Binding-site contacts:
Ligand atom C2 contacts residue ASN142 of chain 1.A at 2.4 Å.
Ligand atom C1 contacts residue ASN142 of chain 1.A at 1.4 Å.
Ligand atom C7 contacts residue ASN141 of chain 1.A at 4.1 Å.
Ligand atom O5 contacts residue ASN142 of chain 1.A at 2.4 Å (h-bond).
Ligand atom C3 contacts residue ASN142 of chain 1.A at 3.7 Å.
Ligand atom C8 contacts residue ASN141 of chain 1.A at 3.5 Å.
Ligand atom C8 contacts residue ASN142 of chain 1.A at 4.2 Å.
Ligand atom C5 contacts residue ASN142 of chain 1.A at 3.7 Å.
Ligand atom O7 contacts residue ASN142 of chain 1.A at 4.0 Å.
Ligand atom N2 contacts residue ASN142 of chain 1.A at 2.9 Å (h-bond).
Ligand atom C4 contacts residue ASN142 of chain 1.A at 4.1 Å.
Ligand atom O7 contacts residue ASN141 of chain 1.A at 4.0 Å.
Ligand atom C7 contacts residue ASN142 of chain 1.A at 3.7 Å.

This small molecule binds to this protein.
Small molecule (SMILES): CC(=O)N[C@@H]1[C@@H](O)[C@H](O)[C@@H](CO)O[C@H]1O

Sequence of chain 1.A:
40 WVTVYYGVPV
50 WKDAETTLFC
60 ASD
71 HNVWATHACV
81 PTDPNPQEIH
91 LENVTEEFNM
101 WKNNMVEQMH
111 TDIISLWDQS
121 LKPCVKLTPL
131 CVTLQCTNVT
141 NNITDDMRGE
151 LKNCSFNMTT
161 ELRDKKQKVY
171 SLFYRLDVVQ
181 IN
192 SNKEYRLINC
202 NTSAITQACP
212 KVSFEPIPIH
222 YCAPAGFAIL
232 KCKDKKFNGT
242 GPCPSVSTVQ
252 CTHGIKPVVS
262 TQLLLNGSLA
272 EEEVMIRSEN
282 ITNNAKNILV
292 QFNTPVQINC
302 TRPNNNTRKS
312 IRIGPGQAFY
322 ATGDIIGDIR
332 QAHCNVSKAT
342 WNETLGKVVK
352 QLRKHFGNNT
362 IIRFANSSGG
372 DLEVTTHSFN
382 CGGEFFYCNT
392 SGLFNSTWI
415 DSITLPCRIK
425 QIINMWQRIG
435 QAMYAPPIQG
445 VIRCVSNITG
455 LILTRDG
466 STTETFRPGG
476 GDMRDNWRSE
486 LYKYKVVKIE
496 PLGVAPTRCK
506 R